Sequence of chain 1.D:
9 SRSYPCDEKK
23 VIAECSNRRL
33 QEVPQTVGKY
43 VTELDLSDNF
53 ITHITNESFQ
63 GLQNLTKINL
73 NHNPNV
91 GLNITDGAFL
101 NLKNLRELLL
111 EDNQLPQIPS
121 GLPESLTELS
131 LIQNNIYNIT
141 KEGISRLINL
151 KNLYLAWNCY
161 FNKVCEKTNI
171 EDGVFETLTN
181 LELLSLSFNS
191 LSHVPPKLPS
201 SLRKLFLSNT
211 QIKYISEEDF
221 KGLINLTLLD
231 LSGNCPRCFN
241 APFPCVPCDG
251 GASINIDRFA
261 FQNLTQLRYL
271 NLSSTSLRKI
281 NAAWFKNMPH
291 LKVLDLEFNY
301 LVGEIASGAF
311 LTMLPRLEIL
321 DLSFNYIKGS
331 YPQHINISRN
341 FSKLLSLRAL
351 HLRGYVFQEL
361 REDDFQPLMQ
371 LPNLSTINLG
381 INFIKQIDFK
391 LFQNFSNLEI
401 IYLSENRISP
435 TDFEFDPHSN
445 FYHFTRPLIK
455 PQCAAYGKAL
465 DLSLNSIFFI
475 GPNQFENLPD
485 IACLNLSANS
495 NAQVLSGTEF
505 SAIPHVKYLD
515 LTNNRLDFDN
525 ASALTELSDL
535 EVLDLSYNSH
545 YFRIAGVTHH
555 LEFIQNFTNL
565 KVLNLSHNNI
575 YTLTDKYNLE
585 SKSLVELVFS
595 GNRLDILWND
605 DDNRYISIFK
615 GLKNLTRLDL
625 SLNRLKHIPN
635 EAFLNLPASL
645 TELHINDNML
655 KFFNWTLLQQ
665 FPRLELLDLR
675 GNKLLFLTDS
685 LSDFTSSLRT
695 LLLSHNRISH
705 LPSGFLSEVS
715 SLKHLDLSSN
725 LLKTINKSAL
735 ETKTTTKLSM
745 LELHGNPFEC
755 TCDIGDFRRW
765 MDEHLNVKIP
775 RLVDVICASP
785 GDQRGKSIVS

Binding-site contacts:
Ligand atom O6 contacts residue HIS442 of chain 1.D at 3.9 Å.
Ligand atom O3 contacts residue ASN444 of chain 1.D at 4.1 Å.
Ligand atom C7 contacts residue ASP230 of chain 1.D at 3.8 Å.
Ligand atom O4 contacts residue PHE206 of chain 1.D at 3.7 Å.
Ligand atom C7 contacts residue SER232 of chain 1.D at 4.0 Å.
Ligand atom C7 contacts residue LYS204 of chain 1.D at 3.9 Å.
Ligand atom C3 contacts residue HIS442 of chain 1.D at 4.0 Å.
Ligand atom C7 contacts residue ASN271 of chain 1.D at 3.8 Å.
Ligand atom C7 contacts residue LEU228 of chain 1.D at 3.4 Å (hydrophobic).
Ligand atom C6 contacts residue HIS442 of chain 1.D at 3.4 Å.
Ligand atom C7 contacts residue PHE445 of chain 1.D at 3.9 Å (hydrophobic).
Ligand atom O5 contacts residue ASN271 of chain 1.D at 2.3 Å (h-bond).
Ligand atom O7 contacts residue PHE445 of chain 1.D at 2.8 Å (h-bond).
Ligand atom C5 contacts residue ASN271 of chain 1.D at 3.6 Å.
Ligand atom C1 contacts residue ASP230 of chain 1.D at 3.5 Å.
Ligand atom C8 contacts residue TYR446 of chain 1.D at 4.1 Å (hydrophobic).
Ligand atom C2 contacts residue ASN271 of chain 1.D at 2.5 Å.
Ligand atom O7 contacts residue LYS204 of chain 1.D at 3.1 Å (salt-bridge).
Ligand atom N2 contacts residue ASN271 of chain 1.D at 3.0 Å (h-bond).
Ligand atom C8 contacts residue ASP230 of chain 1.D at 3.9 Å.
Ligand atom C2 contacts residue HIS442 of chain 1.D at 3.4 Å.
Ligand atom O7 contacts residue LEU228 of chain 1.D at 3.3 Å.
Ligand atom C2 contacts residue ASP230 of chain 1.D at 3.5 Å.
Ligand atom C8 contacts residue TYR269 of chain 1.D at 3.7 Å (hydrophobic).
Ligand atom C8 contacts residue LEU228 of chain 1.D at 3.6 Å (hydrophobic).
Ligand atom C8 contacts residue SER208 of chain 1.D at 3.4 Å.
Ligand atom N2 contacts residue LEU228 of chain 1.D at 4.0 Å.
Ligand atom C1 contacts residue HIS442 of chain 1.D at 3.9 Å.
Ligand atom N2 contacts residue ASP230 of chain 1.D at 2.8 Å (salt-bridge).
Ligand atom C6 contacts residue SER443 of chain 1.D at 3.7 Å.
Ligand atom C8 contacts residue SER232 of chain 1.D at 3.7 Å.
Ligand atom O7 contacts residue ASN444 of chain 1.D at 3.0 Å (h-bond).
Ligand atom C8 contacts residue PHE445 of chain 1.D at 3.4 Å (hydrophobic).
Ligand atom O7 contacts residue TYR446 of chain 1.D at 3.8 Å.
Ligand atom N2 contacts residue SER232 of chain 1.D at 3.9 Å.
Ligand atom C3 contacts residue ASN271 of chain 1.D at 3.9 Å.
Ligand atom C8 contacts residue LYS204 of chain 1.D at 4.0 Å.
Ligand atom C2 contacts residue ASN444 of chain 1.D at 3.9 Å.
Ligand atom C1 contacts residue ASN271 of chain 1.D at 1.4 Å.
Ligand atom C3 contacts residue ASP230 of chain 1.D at 3.8 Å.

This small molecule binds to this protein.
Small molecule (SMILES): CC(=O)N[C@H]1[C@H](O[C@H]2[C@H](O)[C@@H](NC(C)=O)CO[C@@H]2CO)O[C@H](CO)[C@@H](O[C@@H]2O[C@H](CO)[C@@H](O)[C@H](O)[C@@H]2O)[C@@H]1O